Binding-site contacts:
Ligand atom CB contacts residue TRP235 of chain 2.A at 3.5 Å (hydrophobic).
Ligand atom O3P contacts residue LYS54 of chain 2.A at 3.5 Å.
Ligand atom CB contacts residue GLU187 of chain 2.A at 3.2 Å.
Ligand atom CB contacts residue ASN180 of chain 2.A at 3.3 Å.
Ligand atom O contacts residue GLU187 of chain 2.A at 3.4 Å (salt-bridge).
Ligand atom N contacts residue ASN180 of chain 2.A at 2.8 Å (h-bond).
Ligand atom O contacts residue VAL51 of chain 2.A at 3.5 Å.
Ligand atom CG2 contacts residue ASN180 of chain 2.A at 3.3 Å.
Ligand atom O3P contacts residue TYR135 of chain 2.A at 2.5 Å (h-bond).
Ligand atom C contacts residue GLU19 of chain 2.A at 3.5 Å.
Ligand atom O contacts residue VAL183 of chain 2.A at 3.5 Å.
Ligand atom N contacts residue GLU19 of chain 2.A at 2.6 Å (salt-bridge).
Ligand atom C contacts residue ASN231 of chain 2.A at 3.7 Å.
Ligand atom CD contacts residue LEU227 of chain 2.A at 3.7 Å (hydrophobic).
Ligand atom CG contacts residue V3K1 of chain 2.D at 3.7 Å.
Ligand atom O contacts residue ASN55 of chain 2.A at 3.5 Å (h-bond).
Ligand atom O contacts residue ASN55 of chain 2.A at 3.2 Å (h-bond).
Ligand atom CA contacts residue VAL51 of chain 2.A at 3.6 Å (hydrophobic).
Ligand atom O2P contacts residue ARG134 of chain 2.A at 2.8 Å (salt-bridge).
Ligand atom O contacts residue ASN231 of chain 2.A at 3.0 Å (h-bond).
Ligand atom P contacts residue ARG61 of chain 2.A at 3.7 Å.
Ligand atom CB contacts residue GLU19 of chain 2.A at 2.9 Å.
Ligand atom CA contacts residue GLU19 of chain 2.A at 3.2 Å.
Ligand atom CA contacts residue GLU19 of chain 2.A at 3.6 Å.
Ligand atom CA contacts residue ASN231 of chain 2.A at 3.6 Å.
Ligand atom O1P contacts residue ARG61 of chain 2.A at 2.9 Å (salt-bridge).
Ligand atom OG contacts residue GLU19 of chain 2.A at 3.4 Å (salt-bridge).
Ligand atom CG2 contacts residue LYS127 of chain 2.A at 3.3 Å.
Ligand atom O1P contacts residue LYS54 of chain 2.A at 2.9 Å (salt-bridge).
Ligand atom O contacts residue LYS54 of chain 2.A at 3.6 Å.
Ligand atom O contacts residue VAL51 of chain 2.A at 3.7 Å.
Ligand atom O contacts residue ASN47 of chain 2.A at 3.6 Å.
Ligand atom O3P contacts residue ARG134 of chain 2.A at 2.8 Å (salt-bridge).
Ligand atom N contacts residue ASN231 of chain 2.A at 2.9 Å (h-bond).
Ligand atom O2P contacts residue ARG61 of chain 2.A at 2.9 Å (salt-bridge).
Ligand atom N contacts residue LEU234 of chain 2.A at 3.3 Å.
Ligand atom N contacts residue LEU179 of chain 2.A at 3.6 Å.
Ligand atom CA contacts residue ASN180 of chain 2.A at 3.4 Å.
Ligand atom OG contacts residue LEU48 of chain 2.A at 3.4 Å.
Ligand atom C contacts residue ASN180 of chain 2.A at 3.6 Å.

Sequence of chain 2.A:
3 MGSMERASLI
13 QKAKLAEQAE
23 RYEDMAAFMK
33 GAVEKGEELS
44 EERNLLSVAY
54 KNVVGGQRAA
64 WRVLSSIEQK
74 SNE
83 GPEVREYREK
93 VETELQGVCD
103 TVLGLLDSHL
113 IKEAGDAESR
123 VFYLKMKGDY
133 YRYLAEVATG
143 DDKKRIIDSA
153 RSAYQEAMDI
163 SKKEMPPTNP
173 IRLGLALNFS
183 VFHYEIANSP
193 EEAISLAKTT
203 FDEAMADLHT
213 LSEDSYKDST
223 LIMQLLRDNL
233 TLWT

The small molecule below binds the protein below.
Small molecule (SMILES): CC[C@H](C)[C@H](NC(=O)[C@H](COP(=O)(O)O)NC(=O)CNC(=O)[C@H](C)N)C(=O)N1C=CC[C@H]1C(=O)NCC(=O)N[C@@H](C)C(=O)N[C@@H](C)C(=O)N[C@H](C=O)CO